Binding-site contacts:
Ligand atom C3 contacts residue ASN609 of chain 1.C at 3.9 Å.
Ligand atom C1 contacts residue ASN609 of chain 1.C at 1.5 Å.
Ligand atom C4 contacts residue ASN609 of chain 1.C at 4.3 Å.
Ligand atom O5 contacts residue ASN609 of chain 1.C at 2.4 Å (h-bond).
Ligand atom C8 contacts residue ASN609 of chain 1.C at 4.4 Å.
Ligand atom O7 contacts residue ASN609 of chain 1.C at 3.1 Å (h-bond).
Ligand atom N2 contacts residue ASN609 of chain 1.C at 2.9 Å (h-bond).
Ligand atom C7 contacts residue ASN609 of chain 1.C at 3.2 Å.
Ligand atom C5 contacts residue ASN609 of chain 1.C at 3.7 Å.
Ligand atom C2 contacts residue ASN609 of chain 1.C at 2.5 Å.

A protein and the small-molecule ligand that binds it are described below.
Small molecule (SMILES): CC(=O)N[C@@H]1[C@@H](O)[C@H](O)[C@@H](CO)O[C@H]1O

Sequence of chain 1.C:
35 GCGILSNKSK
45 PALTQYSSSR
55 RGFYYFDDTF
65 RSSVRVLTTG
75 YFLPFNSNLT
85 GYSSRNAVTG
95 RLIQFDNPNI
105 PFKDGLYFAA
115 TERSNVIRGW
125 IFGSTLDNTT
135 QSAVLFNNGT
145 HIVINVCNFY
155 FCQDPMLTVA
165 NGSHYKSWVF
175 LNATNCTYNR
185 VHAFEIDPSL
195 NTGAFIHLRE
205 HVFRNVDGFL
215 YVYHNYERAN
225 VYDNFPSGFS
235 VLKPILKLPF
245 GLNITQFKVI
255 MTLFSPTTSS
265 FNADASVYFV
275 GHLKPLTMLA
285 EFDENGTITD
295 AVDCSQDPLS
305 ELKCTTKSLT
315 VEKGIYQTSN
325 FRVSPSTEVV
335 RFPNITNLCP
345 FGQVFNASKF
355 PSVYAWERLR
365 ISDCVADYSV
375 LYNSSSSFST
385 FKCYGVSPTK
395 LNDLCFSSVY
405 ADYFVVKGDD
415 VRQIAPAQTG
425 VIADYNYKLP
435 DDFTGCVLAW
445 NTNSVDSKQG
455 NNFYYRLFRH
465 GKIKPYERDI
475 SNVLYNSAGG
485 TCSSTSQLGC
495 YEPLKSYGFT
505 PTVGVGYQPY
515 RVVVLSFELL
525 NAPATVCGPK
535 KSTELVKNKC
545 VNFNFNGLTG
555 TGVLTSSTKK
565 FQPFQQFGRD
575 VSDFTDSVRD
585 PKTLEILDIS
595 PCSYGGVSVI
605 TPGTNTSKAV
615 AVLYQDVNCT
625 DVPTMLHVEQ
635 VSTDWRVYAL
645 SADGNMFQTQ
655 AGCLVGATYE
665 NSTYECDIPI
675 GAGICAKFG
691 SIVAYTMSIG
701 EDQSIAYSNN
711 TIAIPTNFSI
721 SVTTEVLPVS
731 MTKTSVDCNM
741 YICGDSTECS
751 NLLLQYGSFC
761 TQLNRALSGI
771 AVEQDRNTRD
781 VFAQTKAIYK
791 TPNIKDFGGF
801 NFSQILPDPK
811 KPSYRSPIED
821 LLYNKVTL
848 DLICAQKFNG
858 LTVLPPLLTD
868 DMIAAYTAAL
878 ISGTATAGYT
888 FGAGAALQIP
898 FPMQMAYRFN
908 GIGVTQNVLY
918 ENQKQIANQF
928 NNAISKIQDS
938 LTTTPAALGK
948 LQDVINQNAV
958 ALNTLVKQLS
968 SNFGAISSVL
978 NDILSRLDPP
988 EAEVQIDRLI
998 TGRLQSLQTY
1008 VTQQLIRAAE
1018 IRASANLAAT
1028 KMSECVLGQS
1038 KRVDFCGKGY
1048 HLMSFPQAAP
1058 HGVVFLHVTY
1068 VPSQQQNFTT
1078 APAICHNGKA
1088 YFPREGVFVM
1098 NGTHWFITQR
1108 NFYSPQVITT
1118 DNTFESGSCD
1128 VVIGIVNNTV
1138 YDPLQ